Binding-site contacts:
Ligand atom O5 contacts residue THR120 of chain 34.E at 3.4 Å (h-bond).
Ligand atom O4 contacts residue THR300 of chain 49.A at 4.5 Å.
Ligand atom C6 contacts residue THR89 of chain 34.E at 4.2 Å.
Ligand atom C6 contacts residue THR120 of chain 34.E at 3.4 Å.
Ligand atom O6 contacts residue PHE119 of chain 34.E at 4.0 Å.
Ligand atom C3 contacts residue ASN118 of chain 34.E at 3.8 Å.
Ligand atom O5 contacts residue SER66 of chain 34.E at 4.4 Å.
Ligand atom O5 contacts residue ASN118 of chain 34.E at 2.3 Å (h-bond).
Ligand atom O5 contacts residue PHE119 of chain 34.E at 3.8 Å.
Ligand atom C7 contacts residue ASP67 of chain 34.E at 3.9 Å.
Ligand atom C6 contacts residue PHE119 of chain 34.E at 3.8 Å (hydrophobic).
Ligand atom C5 contacts residue THR120 of chain 34.E at 4.0 Å.
Ligand atom O7 contacts residue ASP67 of chain 34.E at 3.5 Å (salt-bridge).
Ligand atom C8 contacts residue TYR90 of chain 34.E at 3.8 Å (hydrophobic).
Ligand atom C8 contacts residue ASP67 of chain 34.E at 4.0 Å.
Ligand atom C8 contacts residue ASN118 of chain 34.E at 4.4 Å.
Ligand atom C4 contacts residue ASN118 of chain 34.E at 4.2 Å.
Ligand atom C5 contacts residue THR89 of chain 34.E at 4.2 Å.
Ligand atom O7 contacts residue ASN118 of chain 34.E at 3.0 Å (h-bond).
Ligand atom O6 contacts residue THR120 of chain 34.E at 2.5 Å (h-bond).
Ligand atom C5 contacts residue PHE119 of chain 34.E at 4.4 Å (hydrophobic).
Ligand atom C2 contacts residue ASN118 of chain 34.E at 2.5 Å.
Ligand atom C1 contacts residue SER66 of chain 34.E at 4.5 Å.
Ligand atom C7 contacts residue TYR90 of chain 34.E at 4.1 Å (hydrophobic).
Ligand atom C1 contacts residue THR89 of chain 34.E at 4.4 Å.
Ligand atom C5 contacts residue ASN118 of chain 34.E at 3.6 Å.
Ligand atom N2 contacts residue TYR90 of chain 34.E at 4.4 Å.
Ligand atom C7 contacts residue ASN118 of chain 34.E at 3.1 Å.
Ligand atom N2 contacts residue ASN118 of chain 34.E at 2.9 Å (h-bond).
Ligand atom C1 contacts residue ASN118 of chain 34.E at 1.4 Å.
Ligand atom O7 contacts residue SER66 of chain 34.E at 3.5 Å.
Ligand atom O5 contacts residue THR89 of chain 34.E at 4.3 Å.

Sequence of chain 49.A:
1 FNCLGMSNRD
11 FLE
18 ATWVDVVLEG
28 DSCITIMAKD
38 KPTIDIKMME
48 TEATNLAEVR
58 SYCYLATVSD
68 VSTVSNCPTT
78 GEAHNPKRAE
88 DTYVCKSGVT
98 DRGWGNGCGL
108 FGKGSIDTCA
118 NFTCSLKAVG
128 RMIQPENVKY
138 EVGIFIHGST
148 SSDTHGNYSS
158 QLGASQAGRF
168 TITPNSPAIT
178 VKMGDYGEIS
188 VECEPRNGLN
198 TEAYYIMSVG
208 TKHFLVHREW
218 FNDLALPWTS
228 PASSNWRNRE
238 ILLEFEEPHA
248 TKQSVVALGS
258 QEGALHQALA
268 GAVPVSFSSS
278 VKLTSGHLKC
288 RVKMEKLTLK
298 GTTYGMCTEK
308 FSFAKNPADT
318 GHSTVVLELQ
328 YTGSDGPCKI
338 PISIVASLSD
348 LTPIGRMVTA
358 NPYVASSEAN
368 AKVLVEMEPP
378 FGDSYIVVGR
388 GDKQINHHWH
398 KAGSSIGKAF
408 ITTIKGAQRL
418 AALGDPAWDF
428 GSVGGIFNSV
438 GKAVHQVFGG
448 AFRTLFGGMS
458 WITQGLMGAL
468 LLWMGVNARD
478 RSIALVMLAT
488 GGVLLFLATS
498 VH

The protein below binds the small molecule below.
Small molecule (SMILES): CC(=O)N[C@@H]1[C@@H](O)[C@H](O)[C@@H](CO)O[C@H]1O

Sequence of chain 34.E:
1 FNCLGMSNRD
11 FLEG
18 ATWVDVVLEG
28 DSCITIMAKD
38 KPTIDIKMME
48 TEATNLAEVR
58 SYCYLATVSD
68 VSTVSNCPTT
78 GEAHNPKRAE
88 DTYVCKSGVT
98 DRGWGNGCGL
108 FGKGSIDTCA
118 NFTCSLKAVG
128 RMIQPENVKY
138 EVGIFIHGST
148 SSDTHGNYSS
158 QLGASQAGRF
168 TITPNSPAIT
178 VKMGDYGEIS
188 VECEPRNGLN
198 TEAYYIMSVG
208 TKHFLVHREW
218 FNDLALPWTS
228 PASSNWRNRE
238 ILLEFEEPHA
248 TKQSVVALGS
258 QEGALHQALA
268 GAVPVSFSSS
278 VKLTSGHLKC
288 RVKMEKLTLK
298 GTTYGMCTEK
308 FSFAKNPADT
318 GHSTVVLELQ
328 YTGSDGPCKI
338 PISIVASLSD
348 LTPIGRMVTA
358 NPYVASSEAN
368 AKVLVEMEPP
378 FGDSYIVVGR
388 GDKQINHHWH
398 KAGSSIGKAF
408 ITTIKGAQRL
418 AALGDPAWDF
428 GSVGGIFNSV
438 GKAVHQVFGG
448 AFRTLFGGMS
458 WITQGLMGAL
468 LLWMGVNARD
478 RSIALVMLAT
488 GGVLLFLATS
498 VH